Sequence of chain 1.A:
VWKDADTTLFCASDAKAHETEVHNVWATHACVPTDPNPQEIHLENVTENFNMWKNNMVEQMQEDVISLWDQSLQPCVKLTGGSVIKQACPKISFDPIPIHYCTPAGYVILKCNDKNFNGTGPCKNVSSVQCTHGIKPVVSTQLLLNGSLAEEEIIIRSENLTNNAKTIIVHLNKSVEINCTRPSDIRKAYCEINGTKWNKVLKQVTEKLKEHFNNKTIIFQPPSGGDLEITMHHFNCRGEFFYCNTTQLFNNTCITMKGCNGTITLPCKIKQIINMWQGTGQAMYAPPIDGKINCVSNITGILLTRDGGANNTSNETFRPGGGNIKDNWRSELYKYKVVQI

Binding-site contacts:
Ligand atom O6 contacts residue LYS218 of chain 1.A at 3.4 Å (salt-bridge).
Ligand atom C1 contacts residue ASN223 of chain 1.A at 1.4 Å.
Ligand atom C4 contacts residue ASN223 of chain 1.A at 4.2 Å.
Ligand atom C3 contacts residue ASN223 of chain 1.A at 3.8 Å.
Ligand atom O5 contacts residue LYS218 of chain 1.A at 3.4 Å (salt-bridge).
Ligand atom O7 contacts residue ASN223 of chain 1.A at 3.4 Å.
Ligand atom C1 contacts residue LYS218 of chain 1.A at 3.8 Å.
Ligand atom C5 contacts residue LYS218 of chain 1.A at 3.8 Å.
Ligand atom N2 contacts residue ASN223 of chain 1.A at 3.0 Å (h-bond).
Ligand atom O6 contacts residue ASN223 of chain 1.A at 4.3 Å.
Ligand atom C2 contacts residue ASN223 of chain 1.A at 2.5 Å.
Ligand atom C7 contacts residue ASN223 of chain 1.A at 3.1 Å.
Ligand atom C8 contacts residue ASN223 of chain 1.A at 3.6 Å.
Ligand atom O5 contacts residue ASN223 of chain 1.A at 2.2 Å (h-bond).
Ligand atom C6 contacts residue LYS218 of chain 1.A at 4.0 Å.
Ligand atom C5 contacts residue ASN223 of chain 1.A at 3.6 Å.

The protein below binds the small molecule below.
Small molecule (SMILES): CC(=O)N[C@@H]1[C@@H](O)[C@H](O)[C@@H](CO)O[C@H]1O